Binding-site contacts:
Ligand atom O1 contacts residue ILE73 of chain 1.B at 3.6 Å.
Ligand atom P contacts residue ARG191 of chain 1.B at 3.9 Å.
Ligand atom OP3 contacts residue GLY212 of chain 1.B at 3.6 Å.
Ligand atom P contacts residue GLY213 of chain 1.B at 3.8 Å.
Ligand atom O1 contacts residue GLU189 of chain 1.B at 3.8 Å.
Ligand atom OP2 contacts residue GLY213 of chain 1.B at 3.7 Å.
Ligand atom C1 contacts residue GLU189 of chain 1.B at 3.8 Å.
Ligand atom OP1 contacts residue ARG191 of chain 1.B at 2.8 Å (salt-bridge).
Ligand atom C8 contacts residue THR156 of chain 1.B at 3.9 Å.
Ligand atom C5 contacts residue GLU189 of chain 1.B at 3.3 Å.
Ligand atom O5 contacts residue THR156 of chain 1.B at 3.6 Å.
Ligand atom C1 contacts residue ARG52 of chain 1.B at 3.4 Å.
Ligand atom OP3 contacts residue ARG217 of chain 1.B at 4.1 Å.
Ligand atom C8 contacts residue TYR84 of chain 1.B at 3.4 Å (hydrophobic).
Ligand atom OP2 contacts residue VAL211 of chain 1.B at 3.8 Å.
Ligand atom O7 contacts residue ILE85 of chain 1.B at 4.1 Å.
Ligand atom OP2 contacts residue GLY212 of chain 1.B at 2.9 Å (h-bond).
Ligand atom C3 contacts residue GLN23 of chain 1.B at 3.9 Å.
Ligand atom O1 contacts residue ARG52 of chain 1.B at 3.0 Å (salt-bridge).
Ligand atom N contacts residue THR156 of chain 1.B at 3.9 Å.
Ligand atom C1 contacts residue GLN23 of chain 1.B at 3.9 Å.
Ligand atom OP1 contacts residue GLY190 of chain 1.B at 3.7 Å.
Ligand atom P contacts residue GLY212 of chain 1.B at 3.8 Å.
Ligand atom OP3 contacts residue GLY213 of chain 1.B at 2.8 Å (h-bond).
Ligand atom C7 contacts residue TYR84 of chain 1.B at 3.4 Å (hydrophobic).
Ligand atom O7 contacts residue TYR84 of chain 1.B at 2.7 Å (h-bond).
Ligand atom O3 contacts residue ARG217 of chain 1.B at 3.3 Å (salt-bridge).
Ligand atom C8 contacts residue TYR160 of chain 1.B at 3.6 Å (hydrophobic).
Ligand atom C5 contacts residue SER21 of chain 1.B at 4.1 Å.
Ligand atom C3 contacts residue ARG217 of chain 1.B at 4.1 Å.
Ligand atom OP2 contacts residue ARG191 of chain 1.B at 3.9 Å.
Ligand atom C6 contacts residue GLY212 of chain 1.B at 3.9 Å.
Ligand atom O6 contacts residue GLY190 of chain 1.B at 4.0 Å.
Ligand atom C8 contacts residue LEU157 of chain 1.B at 4.0 Å (hydrophobic).
Ligand atom C4 contacts residue ARG217 of chain 1.B at 4.0 Å.
Ligand atom C6 contacts residue GLU189 of chain 1.B at 3.8 Å.
Ligand atom C1 contacts residue THR156 of chain 1.B at 3.8 Å.
Ligand atom O4 contacts residue ARG217 of chain 1.B at 3.0 Å (salt-bridge).
Ligand atom O5 contacts residue GLU189 of chain 1.B at 2.6 Å (salt-bridge).
Ligand atom O1 contacts residue GLN23 of chain 1.B at 2.8 Å (h-bond).

Sequence of chain 1.B:
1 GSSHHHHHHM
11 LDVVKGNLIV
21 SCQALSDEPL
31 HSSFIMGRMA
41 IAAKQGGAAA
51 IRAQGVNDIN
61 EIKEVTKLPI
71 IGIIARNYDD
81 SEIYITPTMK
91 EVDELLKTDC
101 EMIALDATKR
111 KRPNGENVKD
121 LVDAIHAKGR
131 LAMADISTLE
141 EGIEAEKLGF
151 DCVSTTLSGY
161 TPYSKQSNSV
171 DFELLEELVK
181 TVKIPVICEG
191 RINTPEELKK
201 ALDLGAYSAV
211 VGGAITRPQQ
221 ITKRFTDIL

A small-molecule ligand and the protein it binds are described below.
Small molecule (SMILES): CC(=O)N[C@H](C=O)[C@@H](O)[C@H](O)[C@H](O)COP(=O)(O)O